This small molecule binds to this protein.
Small molecule (SMILES): CC[C@H](C)[C@H](NC(=O)[C@H](CO)NC(=O)[C@H](CC(=O)O)NC(=O)[C@@H](N)CCC(=O)O)C(=O)N[C@@H](CC(C)C)C(=O)N[C@@H](CCC(N)=O)C(=O)N1CCC[C@H]1C(=O)NCC(=O)N[C@@H](C)C(=O)N[C@@H](Cc1ccccc1)C(=O)N[C@@H](CO)C(=O)N[C@@H](C)C(=O)N[C@H](C=O)CC(N)=O

Sequence of chain 8.GA:
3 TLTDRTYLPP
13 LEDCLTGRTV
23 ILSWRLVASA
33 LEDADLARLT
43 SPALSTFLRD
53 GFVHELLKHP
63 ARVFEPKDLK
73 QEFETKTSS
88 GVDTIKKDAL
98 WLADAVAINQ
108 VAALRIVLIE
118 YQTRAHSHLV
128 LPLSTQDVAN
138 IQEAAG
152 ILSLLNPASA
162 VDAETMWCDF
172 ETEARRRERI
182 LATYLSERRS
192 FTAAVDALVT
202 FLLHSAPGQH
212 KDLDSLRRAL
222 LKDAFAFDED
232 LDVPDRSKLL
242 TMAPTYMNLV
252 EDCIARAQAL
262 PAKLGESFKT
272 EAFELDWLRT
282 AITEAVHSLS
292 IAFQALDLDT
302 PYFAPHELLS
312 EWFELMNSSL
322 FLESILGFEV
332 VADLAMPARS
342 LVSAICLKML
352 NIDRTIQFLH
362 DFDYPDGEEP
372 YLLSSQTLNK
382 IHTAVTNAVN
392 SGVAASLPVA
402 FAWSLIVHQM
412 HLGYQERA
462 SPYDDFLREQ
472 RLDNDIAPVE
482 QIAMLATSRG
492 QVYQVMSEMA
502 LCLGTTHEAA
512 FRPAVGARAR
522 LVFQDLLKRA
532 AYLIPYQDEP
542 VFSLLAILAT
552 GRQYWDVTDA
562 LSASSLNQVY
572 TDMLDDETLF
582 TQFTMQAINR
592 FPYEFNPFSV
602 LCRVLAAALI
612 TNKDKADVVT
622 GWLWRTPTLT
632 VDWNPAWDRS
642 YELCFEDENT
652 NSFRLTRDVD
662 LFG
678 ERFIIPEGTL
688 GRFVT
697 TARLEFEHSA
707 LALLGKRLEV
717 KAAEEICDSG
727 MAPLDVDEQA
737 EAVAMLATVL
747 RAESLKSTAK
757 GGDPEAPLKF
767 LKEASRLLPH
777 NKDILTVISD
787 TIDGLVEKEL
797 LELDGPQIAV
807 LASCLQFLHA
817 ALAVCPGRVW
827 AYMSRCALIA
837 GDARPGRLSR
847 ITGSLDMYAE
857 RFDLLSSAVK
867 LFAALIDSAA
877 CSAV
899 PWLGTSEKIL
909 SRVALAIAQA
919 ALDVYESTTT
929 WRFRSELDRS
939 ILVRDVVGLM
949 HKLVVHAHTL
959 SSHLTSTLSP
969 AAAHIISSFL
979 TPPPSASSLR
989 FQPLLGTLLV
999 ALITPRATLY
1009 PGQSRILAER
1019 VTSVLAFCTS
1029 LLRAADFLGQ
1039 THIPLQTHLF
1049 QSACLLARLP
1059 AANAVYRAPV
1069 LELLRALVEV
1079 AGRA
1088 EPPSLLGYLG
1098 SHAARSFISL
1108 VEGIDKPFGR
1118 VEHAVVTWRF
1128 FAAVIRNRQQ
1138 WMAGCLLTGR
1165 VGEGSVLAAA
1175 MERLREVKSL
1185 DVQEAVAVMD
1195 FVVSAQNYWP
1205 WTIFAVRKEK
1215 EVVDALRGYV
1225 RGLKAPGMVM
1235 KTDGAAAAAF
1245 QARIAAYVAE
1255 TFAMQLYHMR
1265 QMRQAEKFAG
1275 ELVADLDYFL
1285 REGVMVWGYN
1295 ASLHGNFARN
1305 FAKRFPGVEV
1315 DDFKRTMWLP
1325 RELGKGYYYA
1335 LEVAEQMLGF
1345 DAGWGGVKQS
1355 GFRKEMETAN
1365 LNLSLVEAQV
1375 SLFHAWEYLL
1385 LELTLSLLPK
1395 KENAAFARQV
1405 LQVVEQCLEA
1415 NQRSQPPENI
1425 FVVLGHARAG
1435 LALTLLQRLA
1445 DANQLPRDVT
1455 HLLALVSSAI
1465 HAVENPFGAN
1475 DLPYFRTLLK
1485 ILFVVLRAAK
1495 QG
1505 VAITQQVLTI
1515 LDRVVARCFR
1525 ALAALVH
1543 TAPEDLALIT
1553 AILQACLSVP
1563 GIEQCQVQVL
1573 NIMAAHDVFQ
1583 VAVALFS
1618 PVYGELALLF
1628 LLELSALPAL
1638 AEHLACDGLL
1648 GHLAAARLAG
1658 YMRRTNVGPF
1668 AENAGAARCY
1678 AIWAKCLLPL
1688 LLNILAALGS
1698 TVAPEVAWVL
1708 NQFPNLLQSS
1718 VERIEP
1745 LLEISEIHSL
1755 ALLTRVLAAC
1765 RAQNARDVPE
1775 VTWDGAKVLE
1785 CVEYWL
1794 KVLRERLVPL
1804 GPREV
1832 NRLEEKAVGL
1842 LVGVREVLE

Binding-site contacts:
Ligand atom CB contacts residue LEU534 of chain 8.GA at 4.3 Å (hydrophobic).
Ligand atom CE1 contacts residue LEU413 of chain 8.GA at 4.2 Å (hydrophobic).
Ligand atom C contacts residue HIS409 of chain 8.GA at 4.4 Å.
Ligand atom CB contacts residue TYR533 of chain 8.GA at 3.6 Å (hydrophobic).
Ligand atom O contacts residue HIS409 of chain 8.GA at 3.6 Å.
Ligand atom N contacts residue ILE535 of chain 8.GA at 3.7 Å.
Ligand atom CD1 contacts residue LEU413 of chain 8.GA at 4.1 Å (hydrophobic).
Ligand atom CD2 contacts residue MET485 of chain 8.GA at 4.0 Å (hydrophobic).
Ligand atom CG contacts residue TYR537 of chain 8.GA at 3.2 Å (hydrophobic).
Ligand atom CD1 contacts residue GLN538 of chain 8.GA at 3.1 Å.
Ligand atom O contacts residue LEU534 of chain 8.GA at 4.3 Å.
Ligand atom CG1 contacts residue THR488 of chain 8.GA at 4.2 Å.
Ligand atom ND2 contacts residue TYR533 of chain 8.GA at 3.7 Å.
Ligand atom CA contacts residue ILE535 of chain 8.GA at 3.8 Å (hydrophobic).
Ligand atom NE2 contacts residue PRO536 of chain 8.GA at 4.2 Å.
Ligand atom CA contacts residue TYR537 of chain 8.GA at 4.5 Å (hydrophobic).
Ligand atom CD1 contacts residue ILE535 of chain 8.GA at 4.0 Å (hydrophobic).
Ligand atom N contacts residue PRO536 of chain 8.GA at 4.2 Å.
Ligand atom OD1 contacts residue TYR533 of chain 8.GA at 3.4 Å.
Ligand atom CG contacts residue TYR533 of chain 8.GA at 3.3 Å (hydrophobic).
Ligand atom CB contacts residue ILE535 of chain 8.GA at 4.2 Å (hydrophobic).
Ligand atom CB contacts residue TYR537 of chain 8.GA at 3.0 Å (hydrophobic).
Ligand atom CD2 contacts residue ALA484 of chain 8.GA at 3.6 Å (hydrophobic).
Ligand atom CD1 contacts residue ILE535 of chain 8.GA at 4.0 Å (hydrophobic).
Ligand atom O contacts residue PRO536 of chain 8.GA at 3.8 Å.
Ligand atom CD2 contacts residue THR488 of chain 8.GA at 4.2 Å.
Ligand atom CD1 contacts residue THR488 of chain 8.GA at 4.2 Å.
Ligand atom CB contacts residue GLU481 of chain 8.GA at 3.6 Å.
Ligand atom CG contacts residue PRO536 of chain 8.GA at 4.5 Å (hydrophobic).
Ligand atom CD contacts residue TYR537 of chain 8.GA at 4.5 Å (hydrophobic).
Ligand atom CB contacts residue THR488 of chain 8.GA at 4.4 Å.
Ligand atom CD1 contacts residue PHE402 of chain 8.GA at 4.0 Å (hydrophobic).